This small molecule binds to this protein.
Small molecule (SMILES): O=C(NCC1(O)CCC(COc2ccccc2F)CC1)c1ccc(O)c(F)c1

Sequence of chain 1.A:
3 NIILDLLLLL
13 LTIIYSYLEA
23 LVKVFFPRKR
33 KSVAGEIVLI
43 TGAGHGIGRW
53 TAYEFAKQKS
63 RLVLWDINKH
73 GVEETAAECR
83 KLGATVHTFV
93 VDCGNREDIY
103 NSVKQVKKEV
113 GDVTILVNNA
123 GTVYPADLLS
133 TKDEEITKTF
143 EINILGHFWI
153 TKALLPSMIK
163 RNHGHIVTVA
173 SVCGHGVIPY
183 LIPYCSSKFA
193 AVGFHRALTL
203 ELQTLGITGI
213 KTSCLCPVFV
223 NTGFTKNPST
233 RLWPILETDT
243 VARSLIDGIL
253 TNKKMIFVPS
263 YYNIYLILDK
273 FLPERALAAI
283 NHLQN

Binding-site contacts:
Ligand atom C9 contacts residue PRO181 of chain 1.A at 3.6 Å (hydrophobic).
Ligand atom O21 contacts residue PHE221 of chain 1.A at 3.4 Å.
Ligand atom O28 contacts residue NAD1 of chain 1.C at 3.1 Å.
Ligand atom C18 contacts residue PRO230 of chain 1.A at 3.9 Å (hydrophobic).
Ligand atom C25 contacts residue TYR186 of chain 1.A at 3.6 Å (hydrophobic).
Ligand atom O8 contacts residue TYR182 of chain 1.A at 3.4 Å.
Ligand atom O28 contacts residue SER173 of chain 1.A at 2.4 Å (h-bond).
Ligand atom F29 contacts residue SER173 of chain 1.A at 3.1 Å.
Ligand atom C13 contacts residue LYS228 of chain 1.A at 3.9 Å.
Ligand atom C3 contacts residue TYR182 of chain 1.A at 3.8 Å (hydrophobic).
Ligand atom C4 contacts residue TYR182 of chain 1.A at 3.6 Å (hydrophobic).
Ligand atom O28 contacts residue TYR186 of chain 1.A at 2.6 Å (h-bond).
Ligand atom F29 contacts residue PRO219 of chain 1.A at 3.8 Å.
Ligand atom C6 contacts residue THR206 of chain 1.B at 3.7 Å.
Ligand atom C5 contacts residue ASN287 of chain 1.A at 3.4 Å.
Ligand atom O17 contacts residue THR227 of chain 1.A at 3.4 Å.
Ligand atom F29 contacts residue VAL220 of chain 1.A at 3.9 Å.
Ligand atom C24 contacts residue SER173 of chain 1.A at 3.8 Å.
Ligand atom C24 contacts residue NAD1 of chain 1.C at 3.9 Å.
Ligand atom C24 contacts residue CYS175 of chain 1.A at 3.8 Å (hydrophobic).
Ligand atom F7 contacts residue TYR182 of chain 1.A at 3.5 Å.
Ligand atom C27 contacts residue THR227 of chain 1.A at 3.5 Å.
Ligand atom C26 contacts residue TYR186 of chain 1.A at 3.6 Å (hydrophobic).
Ligand atom F29 contacts residue CYS175 of chain 1.A at 3.7 Å.
Ligand atom O17 contacts residue LYS228 of chain 1.A at 2.8 Å (salt-bridge).
Ligand atom C2 contacts residue PRO181 of chain 1.A at 3.5 Å (hydrophobic).
Ligand atom N19 contacts residue THR227 of chain 1.A at 3.4 Å (h-bond).
Ligand atom C25 contacts residue NAD1 of chain 1.C at 3.4 Å.
Ligand atom C20 contacts residue PHE221 of chain 1.A at 3.5 Å (hydrophobic).
Ligand atom C9 contacts residue TYR182 of chain 1.A at 3.7 Å (hydrophobic).
Ligand atom C20 contacts residue THR227 of chain 1.A at 3.9 Å.
Ligand atom C1 contacts residue PRO181 of chain 1.A at 3.6 Å (hydrophobic).
Ligand atom C25 contacts residue SER173 of chain 1.A at 3.5 Å.
Ligand atom F29 contacts residue VAL174 of chain 1.A at 3.5 Å.
Ligand atom C6 contacts residue ASN287 of chain 1.A at 3.6 Å.
Ligand atom C26 contacts residue NAD1 of chain 1.C at 3.9 Å.
Ligand atom C23 contacts residue ILE180 of chain 1.A at 3.8 Å (hydrophobic).
Ligand atom C14 contacts residue LYS228 of chain 1.A at 3.8 Å.
Ligand atom N19 contacts residue PHE221 of chain 1.A at 3.9 Å.
Ligand atom C9 contacts residue ILE180 of chain 1.A at 3.8 Å (hydrophobic).

Sequence of chain 1.B:
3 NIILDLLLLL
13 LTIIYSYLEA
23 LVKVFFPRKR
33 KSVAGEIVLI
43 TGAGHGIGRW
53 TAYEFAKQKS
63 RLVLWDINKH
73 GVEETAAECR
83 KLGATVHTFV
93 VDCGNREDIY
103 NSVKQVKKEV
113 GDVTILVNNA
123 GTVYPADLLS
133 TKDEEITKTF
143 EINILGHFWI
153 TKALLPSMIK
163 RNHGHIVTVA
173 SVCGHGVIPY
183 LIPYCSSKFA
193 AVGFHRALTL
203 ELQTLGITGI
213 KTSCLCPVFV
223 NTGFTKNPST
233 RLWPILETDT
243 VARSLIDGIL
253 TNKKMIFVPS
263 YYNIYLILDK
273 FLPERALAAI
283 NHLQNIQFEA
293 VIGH